Sequence of chain 1.B:
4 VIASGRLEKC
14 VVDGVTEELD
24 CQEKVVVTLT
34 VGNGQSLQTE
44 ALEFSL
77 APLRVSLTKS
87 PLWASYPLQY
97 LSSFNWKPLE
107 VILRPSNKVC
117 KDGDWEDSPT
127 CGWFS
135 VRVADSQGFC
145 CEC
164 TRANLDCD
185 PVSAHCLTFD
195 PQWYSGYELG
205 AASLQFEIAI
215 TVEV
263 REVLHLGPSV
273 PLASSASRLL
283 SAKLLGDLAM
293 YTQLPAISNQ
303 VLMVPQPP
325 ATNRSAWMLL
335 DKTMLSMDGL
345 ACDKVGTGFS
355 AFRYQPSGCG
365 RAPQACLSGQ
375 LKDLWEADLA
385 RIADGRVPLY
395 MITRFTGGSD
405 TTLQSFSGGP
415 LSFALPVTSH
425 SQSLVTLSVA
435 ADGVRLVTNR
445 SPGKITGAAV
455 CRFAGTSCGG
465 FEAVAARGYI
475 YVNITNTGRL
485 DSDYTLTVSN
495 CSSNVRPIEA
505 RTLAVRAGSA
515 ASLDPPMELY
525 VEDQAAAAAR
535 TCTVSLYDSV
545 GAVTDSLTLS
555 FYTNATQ

Binding-site contacts:
Ligand atom O6 contacts residue ALA532 of chain 1.B at 3.9 Å.
Ligand atom C3 contacts residue PHE555 of chain 1.B at 4.0 Å (hydrophobic).
Ligand atom C5 contacts residue PHE555 of chain 1.B at 3.6 Å (hydrophobic).
Ligand atom C4 contacts residue PHE555 of chain 1.B at 4.4 Å (hydrophobic).
Ligand atom O5 contacts residue THR557 of chain 1.B at 2.5 Å (h-bond).
Ligand atom C1 contacts residue THR557 of chain 1.B at 1.5 Å.
Ligand atom O7 contacts residue THR557 of chain 1.B at 3.6 Å.
Ligand atom O5 contacts residue PHE555 of chain 1.B at 3.8 Å.
Ligand atom C7 contacts residue THR557 of chain 1.B at 3.8 Å.
Ligand atom C1 contacts residue PHE555 of chain 1.B at 3.5 Å (hydrophobic).
Ligand atom N2 contacts residue ARG456 of chain 1.B at 4.1 Å.
Ligand atom C5 contacts residue THR557 of chain 1.B at 3.7 Å.
Ligand atom C4 contacts residue THR557 of chain 1.B at 4.3 Å.
Ligand atom C2 contacts residue THR557 of chain 1.B at 2.6 Å.
Ligand atom N2 contacts residue THR557 of chain 1.B at 3.0 Å (h-bond).
Ligand atom C2 contacts residue PHE555 of chain 1.B at 4.3 Å (hydrophobic).
Ligand atom C6 contacts residue ALA532 of chain 1.B at 4.1 Å (hydrophobic).
Ligand atom C3 contacts residue THR557 of chain 1.B at 3.8 Å.

A small-molecule ligand and the protein it binds are described below.
Small molecule (SMILES): CC(=O)N[C@@H]1[C@@H](O)[C@@H](O)[C@@H](CO)O[C@H]1O